Binding-site contacts:
Ligand atom C1 contacts residue THR557 of chain 1.A at 4.2 Å.
Ligand atom C3 contacts residue PHE558 of chain 1.A at 4.3 Å (hydrophobic).
Ligand atom O3 contacts residue TRP675 of chain 1.A at 4.1 Å.
Ligand atom O3 contacts residue LEU561 of chain 1.A at 4.2 Å.
Ligand atom O4 contacts residue LEU561 of chain 1.A at 3.5 Å.
Ligand atom O6 contacts residue CYS678 of chain 1.A at 3.6 Å.
Ligand atom C3 contacts residue THR557 of chain 1.A at 3.7 Å.
Ligand atom C2 contacts residue MET560 of chain 1.A at 4.3 Å (hydrophobic).
Ligand atom O3 contacts residue PHE558 of chain 1.A at 4.2 Å.
Ligand atom C3 contacts residue MET560 of chain 1.A at 3.5 Å (hydrophobic).
Ligand atom C2 contacts residue TRP675 of chain 1.A at 3.6 Å (hydrophobic).
Ligand atom O2 contacts residue TRP675 of chain 1.A at 2.9 Å (h-bond).
Ligand atom C1 contacts residue TRP675 of chain 1.A at 4.2 Å (hydrophobic).
Ligand atom C5 contacts residue LEU561 of chain 1.A at 4.2 Å (hydrophobic).
Ligand atom C1 contacts residue LEU561 of chain 1.A at 4.5 Å (hydrophobic).
Ligand atom O3 contacts residue MET560 of chain 1.A at 2.8 Å (h-bond).
Ligand atom C3 contacts residue LEU561 of chain 1.A at 3.8 Å (hydrophobic).
Ligand atom O2 contacts residue PHE558 of chain 1.A at 3.4 Å (h-bond).
Ligand atom C4 contacts residue LEU561 of chain 1.A at 4.2 Å (hydrophobic).
Ligand atom O2 contacts residue LEU561 of chain 1.A at 4.2 Å.
Ligand atom O2 contacts residue ASN554 of chain 1.A at 3.5 Å (h-bond).
Ligand atom C2 contacts residue PHE558 of chain 1.A at 4.5 Å (hydrophobic).
Ligand atom C2 contacts residue THR557 of chain 1.A at 3.1 Å.
Ligand atom O2 contacts residue THR557 of chain 1.A at 2.7 Å (h-bond).
Ligand atom O3 contacts residue THR557 of chain 1.A at 2.6 Å (h-bond).
Ligand atom O3 contacts residue ASN554 of chain 1.A at 3.3 Å.
Ligand atom O2 contacts residue MET560 of chain 1.A at 3.3 Å.

Sequence of chain 1.A:
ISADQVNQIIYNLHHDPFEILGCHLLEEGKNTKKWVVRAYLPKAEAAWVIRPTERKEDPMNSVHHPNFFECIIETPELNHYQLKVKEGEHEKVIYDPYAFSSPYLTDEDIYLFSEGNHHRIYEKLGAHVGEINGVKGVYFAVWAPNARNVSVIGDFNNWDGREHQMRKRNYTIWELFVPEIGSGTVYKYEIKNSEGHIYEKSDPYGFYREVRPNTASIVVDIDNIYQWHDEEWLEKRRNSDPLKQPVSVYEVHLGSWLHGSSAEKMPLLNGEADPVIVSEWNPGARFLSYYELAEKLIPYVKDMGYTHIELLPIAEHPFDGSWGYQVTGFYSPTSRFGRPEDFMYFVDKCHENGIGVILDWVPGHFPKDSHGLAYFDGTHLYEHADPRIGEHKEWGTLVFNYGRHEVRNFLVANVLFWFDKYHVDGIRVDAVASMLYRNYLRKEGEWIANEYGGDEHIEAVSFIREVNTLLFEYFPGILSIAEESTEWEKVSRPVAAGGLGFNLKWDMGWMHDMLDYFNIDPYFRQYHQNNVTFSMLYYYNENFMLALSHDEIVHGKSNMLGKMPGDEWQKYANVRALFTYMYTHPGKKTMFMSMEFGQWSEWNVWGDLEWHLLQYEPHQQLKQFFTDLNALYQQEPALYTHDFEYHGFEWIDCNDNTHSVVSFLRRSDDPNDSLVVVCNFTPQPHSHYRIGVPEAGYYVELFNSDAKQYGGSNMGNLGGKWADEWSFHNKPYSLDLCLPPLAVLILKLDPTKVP

A protein and the small-molecule ligand that binds it are described below.
Small molecule (SMILES): OC[C@H]1O[C@H](O[C@H]2[C@H](O)[C@@H](O)[C@@H](O[C@H]3[C@H](O)[C@@H](O)CO[C@@H]3CO)O[C@@H]2CO)[C@H](O)[C@@H](O)[C@@H]1O